The small molecule below binds the protein below.
Small molecule (SMILES): NCC(=O)O

Binding-site contacts:
Ligand atom N contacts residue ASN82 of chain 1.A at 2.7 Å (h-bond).
Ligand atom N contacts residue LEU186 of chain 1.A at 4.0 Å.
Ligand atom OXT contacts residue PRO43 of chain 1.A at 3.3 Å.
Ligand atom N contacts residue ALA42 of chain 1.A at 3.8 Å.
Ligand atom CA contacts residue ASN82 of chain 1.A at 3.5 Å.
Ligand atom N contacts residue PRO43 of chain 1.A at 4.2 Å.
Ligand atom N contacts residue ARG180 of chain 1.A at 3.5 Å.
Ligand atom O contacts residue PRO43 of chain 1.A at 4.0 Å.
Ligand atom C contacts residue ASN82 of chain 1.A at 3.8 Å.
Ligand atom CA contacts residue GLU80 of chain 1.A at 3.5 Å.
Ligand atom N contacts residue GLU80 of chain 1.A at 3.8 Å.
Ligand atom OXT contacts residue ASN82 of chain 1.A at 2.8 Å (h-bond).
Ligand atom C contacts residue PRO43 of chain 1.A at 3.8 Å (hydrophobic).

Sequence of chain 1.A:
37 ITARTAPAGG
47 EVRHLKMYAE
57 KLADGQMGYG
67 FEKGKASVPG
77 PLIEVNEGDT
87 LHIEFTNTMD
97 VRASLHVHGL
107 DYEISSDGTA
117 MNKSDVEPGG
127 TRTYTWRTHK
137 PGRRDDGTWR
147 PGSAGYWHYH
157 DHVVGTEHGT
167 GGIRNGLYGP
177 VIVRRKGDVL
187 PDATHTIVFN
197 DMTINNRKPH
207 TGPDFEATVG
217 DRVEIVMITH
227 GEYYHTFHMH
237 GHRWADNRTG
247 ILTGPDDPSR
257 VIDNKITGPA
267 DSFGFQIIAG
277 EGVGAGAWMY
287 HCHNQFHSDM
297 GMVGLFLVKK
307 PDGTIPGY